A protein and the small-molecule ligand that binds it are described below.
Small molecule (SMILES): O=C1[C@@H]2CCC[C@H]([C@@H](CO)CN1Cc1ccccn1)N2S(=O)(=O)c1cc(Cl)cc(Cl)c1

Sequence of chain 1.A:
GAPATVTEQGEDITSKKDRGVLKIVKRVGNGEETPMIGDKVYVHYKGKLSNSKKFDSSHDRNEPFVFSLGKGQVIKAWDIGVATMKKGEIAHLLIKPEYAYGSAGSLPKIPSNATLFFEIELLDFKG

Binding-site contacts:
Ligand atom CAO contacts residue ASP56 of chain 1.A at 3.4 Å.
Ligand atom CAY contacts residue GLN73 of chain 1.A at 3.7 Å.
Ligand atom OAX contacts residue TYR45 of chain 1.A at 4.0 Å.
Ligand atom CAY contacts residue TYR101 of chain 1.A at 3.8 Å (hydrophobic).
Ligand atom OAM contacts residue PHE118 of chain 1.A at 3.4 Å.
Ligand atom CAE contacts residue TYR101 of chain 1.A at 3.8 Å (hydrophobic).
Ligand atom OAL contacts residue PHE118 of chain 1.A at 3.4 Å.
Ligand atom OAM contacts residue PHE55 of chain 1.A at 3.7 Å.
Ligand atom CAP contacts residue ASP56 of chain 1.A at 3.9 Å.
Ligand atom CL1 contacts residue ASP56 of chain 1.A at 3.5 Å.
Ligand atom N contacts residue TYR101 of chain 1.A at 3.8 Å.
Ligand atom CA contacts residue TYR101 of chain 1.A at 3.3 Å (hydrophobic).
Ligand atom OAL contacts residue TYR45 of chain 1.A at 3.5 Å.
Ligand atom NBA contacts residue TYR101 of chain 1.A at 2.7 Å (h-bond).
Ligand atom OAX contacts residue ASP56 of chain 1.A at 4.0 Å.
Ligand atom OAM contacts residue TYR101 of chain 1.A at 3.6 Å (h-bond).
Ligand atom O contacts residue TYR101 of chain 1.A at 3.3 Å (h-bond).
Ligand atom CL2 contacts residue SER106 of chain 1.A at 3.0 Å.
Ligand atom CAD contacts residue PHE65 of chain 1.A at 3.9 Å (hydrophobic).
Ligand atom CL1 contacts residue LYS109 of chain 1.A at 3.3 Å.
Ligand atom O contacts residue ILE75 of chain 1.A at 2.8 Å (h-bond).
Ligand atom SAK contacts residue PHE55 of chain 1.A at 3.9 Å.
Ligand atom O contacts residue VAL74 of chain 1.A at 3.2 Å.
Ligand atom CAI contacts residue PHE65 of chain 1.A at 4.0 Å (hydrophobic).
Ligand atom CL2 contacts residue ILE110 of chain 1.A at 3.9 Å.
Ligand atom CAW contacts residue PHE65 of chain 1.A at 3.6 Å (hydrophobic).
Ligand atom CAI contacts residue TRP78 of chain 1.A at 4.0 Å (hydrophobic).
Ligand atom CAH contacts residue PHE65 of chain 1.A at 3.7 Å (hydrophobic).
Ligand atom CAW contacts residue TYR45 of chain 1.A at 3.8 Å (hydrophobic).
Ligand atom CB contacts residue TRP78 of chain 1.A at 3.6 Å (hydrophobic).
Ligand atom OAL contacts residue PHE55 of chain 1.A at 3.4 Å.
Ligand atom NAF contacts residue TYR101 of chain 1.A at 3.2 Å (h-bond).
Ligand atom CBB contacts residue TYR101 of chain 1.A at 3.5 Å (hydrophobic).
Ligand atom CAC contacts residue TYR45 of chain 1.A at 3.6 Å (hydrophobic).
Ligand atom CAZ contacts residue TYR101 of chain 1.A at 3.7 Å (hydrophobic).
Ligand atom CAI contacts residue TYR45 of chain 1.A at 3.5 Å (hydrophobic).
Ligand atom CBB contacts residue SER106 of chain 1.A at 3.7 Å.
Ligand atom C contacts residue TYR101 of chain 1.A at 2.9 Å (hydrophobic).
Ligand atom CAS contacts residue TYR101 of chain 1.A at 3.2 Å (hydrophobic).
Ligand atom CAH contacts residue TRP78 of chain 1.A at 3.8 Å (hydrophobic).